Sequence of chain 1.A:
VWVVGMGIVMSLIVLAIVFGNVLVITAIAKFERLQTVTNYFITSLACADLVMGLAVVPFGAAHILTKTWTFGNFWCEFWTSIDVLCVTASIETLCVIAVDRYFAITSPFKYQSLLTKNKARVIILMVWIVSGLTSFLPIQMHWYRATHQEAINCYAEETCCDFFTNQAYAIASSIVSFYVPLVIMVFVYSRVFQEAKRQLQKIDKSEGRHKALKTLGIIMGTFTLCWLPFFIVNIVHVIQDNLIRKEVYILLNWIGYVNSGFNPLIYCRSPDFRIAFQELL

Binding-site contacts:
Ligand atom CAF contacts residue VAL145 of chain 1.A at 4.3 Å (hydrophobic).
Ligand atom CAG contacts residue PHE224 of chain 1.A at 3.5 Å (hydrophobic).
Ligand atom CAH contacts residue PHE224 of chain 1.A at 3.6 Å (hydrophobic).
Ligand atom CAJ contacts residue TYR347 of chain 1.A at 4.5 Å (hydrophobic).
Ligand atom CAA contacts residue VAL148 of chain 1.A at 4.2 Å (hydrophobic).
Ligand atom OAK contacts residue SER234 of chain 1.A at 3.0 Å (h-bond).
Ligand atom CAE contacts residue VAL145 of chain 1.A at 4.2 Å (hydrophobic).
Ligand atom CAO contacts residue ASN343 of chain 1.A at 3.4 Å.
Ligand atom CAO contacts residue PHE224 of chain 1.A at 4.2 Å (hydrophobic).
Ligand atom CAJ contacts residue PHE320 of chain 1.A at 4.0 Å (hydrophobic).
Ligand atom OAK contacts residue ASN324 of chain 1.A at 4.2 Å.
Ligand atom CAB contacts residue PHE321 of chain 1.A at 4.2 Å (hydrophobic).
Ligand atom CAJ contacts residue ASN343 of chain 1.A at 4.1 Å.
Ligand atom CAH contacts residue TYR339 of chain 1.A at 4.2 Å (hydrophobic).
Ligand atom CAD contacts residue SER234 of chain 1.A at 3.9 Å.
Ligand atom CAI contacts residue ASN343 of chain 1.A at 4.2 Å.
Ligand atom CAF contacts residue PHE320 of chain 1.A at 4.1 Å (hydrophobic).
Ligand atom NAN contacts residue ASN343 of chain 1.A at 3.2 Å (h-bond).
Ligand atom CAB contacts residue VAL148 of chain 1.A at 4.1 Å (hydrophobic).
Ligand atom OAL contacts residue SER235 of chain 1.A at 4.4 Å.
Ligand atom OAM contacts residue VAL148 of chain 1.A at 4.3 Å.
Ligand atom OAL contacts residue SER238 of chain 1.A at 4.3 Å.
Ligand atom OAM contacts residue ASN343 of chain 1.A at 3.7 Å.
Ligand atom OAL contacts residue PHE321 of chain 1.A at 4.1 Å.
Ligand atom NAN contacts residue TYR347 of chain 1.A at 4.0 Å.
Ligand atom OAM contacts residue ASP144 of chain 1.A at 4.2 Å.
Ligand atom CAC contacts residue SER234 of chain 1.A at 4.0 Å.
Ligand atom CAG contacts residue TYR339 of chain 1.A at 4.2 Å (hydrophobic).
Ligand atom NAN contacts residue ASP144 of chain 1.A at 4.3 Å.
Ligand atom CAD contacts residue VAL145 of chain 1.A at 4.2 Å (hydrophobic).
Ligand atom CAA contacts residue PHE320 of chain 1.A at 4.3 Å (hydrophobic).
Ligand atom CAC contacts residue PHE321 of chain 1.A at 4.3 Å (hydrophobic).
Ligand atom OAL contacts residue SER234 of chain 1.A at 3.1 Å (h-bond).
Ligand atom OAM contacts residue TYR347 of chain 1.A at 3.4 Å (h-bond).

This protein binds this small molecule.
Small molecule (SMILES): CN[C@@H]1CCc2c(ccc(O)c2O)[C@H]1O